Sequence of chain 1.A:
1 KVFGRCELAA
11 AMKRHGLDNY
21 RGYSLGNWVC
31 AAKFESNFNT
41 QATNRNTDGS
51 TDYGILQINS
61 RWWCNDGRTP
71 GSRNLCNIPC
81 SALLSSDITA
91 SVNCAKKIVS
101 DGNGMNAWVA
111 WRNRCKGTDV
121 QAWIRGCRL

Binding-site contacts:
Ligand atom C3 contacts residue ALA122 of chain 1.A at 3.7 Å (hydrophobic).
Ligand atom C2 contacts residue ALA122 of chain 1.A at 3.5 Å (hydrophobic).
Ligand atom C5 contacts residue ARG125 of chain 1.A at 3.0 Å.
Ligand atom C2 contacts residue ARG125 of chain 1.A at 3.2 Å.
Ligand atom C1 contacts residue ALA122 of chain 1.A at 4.0 Å (hydrophobic).
Ligand atom C3 contacts residue TRP123 of chain 1.A at 3.4 Å (hydrophobic).
Ligand atom N14 contacts residue TRP123 of chain 1.A at 4.3 Å.
Ligand atom N4 contacts residue ARG5 of chain 1.A at 4.4 Å.
Ligand atom C5 contacts residue ARG5 of chain 1.A at 3.7 Å.
Ligand atom N4 contacts residue TRP123 of chain 1.A at 4.2 Å.
Ligand atom C2 contacts residue TRP123 of chain 1.A at 3.8 Å (hydrophobic).
Ligand atom C3 contacts residue ARG125 of chain 1.A at 3.3 Å.
Ligand atom C1 contacts residue TRP123 of chain 1.A at 3.4 Å (hydrophobic).
Ligand atom NI1 contacts residue ARG125 of chain 1.A at 3.9 Å.
Ligand atom N4 contacts residue ARG125 of chain 1.A at 3.0 Å (salt-bridge).
Ligand atom C6 contacts residue ARG125 of chain 1.A at 3.4 Å.
Ligand atom C3 contacts residue ARG5 of chain 1.A at 4.0 Å.
Ligand atom N7 contacts residue ARG125 of chain 1.A at 4.1 Å.
Ligand atom C1 contacts residue ARG125 of chain 1.A at 4.5 Å.

A small-molecule ligand and the protein it binds are described below.
Small molecule (SMILES): C1CN2CCN3CCCN4CCN(C1)[Ni]234